Binding-site contacts:
Ligand atom C4 contacts residue THR160 of chain 4.A at 3.6 Å.
Ligand atom C6 contacts residue THR160 of chain 4.A at 3.7 Å.
Ligand atom N2 contacts residue ASN154 of chain 4.A at 3.0 Å (h-bond).
Ligand atom O7 contacts residue THR160 of chain 4.A at 2.5 Å.
Ligand atom O5 contacts residue THR160 of chain 4.A at 3.2 Å.
Ligand atom O7 contacts residue ASP161 of chain 4.A at 3.7 Å.
Ligand atom C4 contacts residue ASN154 of chain 4.A at 4.3 Å.
Ligand atom C2 contacts residue ASN154 of chain 4.A at 2.5 Å.
Ligand atom C6 contacts residue HIS158 of chain 4.A at 4.0 Å.
Ligand atom C5 contacts residue ASN154 of chain 4.A at 3.8 Å.
Ligand atom O5 contacts residue HIS158 of chain 4.A at 3.8 Å.
Ligand atom C3 contacts residue THR160 of chain 4.A at 3.9 Å.
Ligand atom C1 contacts residue ASN154 of chain 4.A at 1.6 Å.
Ligand atom C8 contacts residue VAL153 of chain 4.A at 4.4 Å (hydrophobic).
Ligand atom O6 contacts residue HIS158 of chain 4.A at 3.4 Å (h-bond).
Ligand atom C5 contacts residue THR160 of chain 4.A at 3.7 Å.
Ligand atom N2 contacts residue THR160 of chain 4.A at 3.5 Å.
Ligand atom C7 contacts residue ASN154 of chain 4.A at 3.0 Å.
Ligand atom C8 contacts residue ASN154 of chain 4.A at 4.1 Å.
Ligand atom C1 contacts residue THR160 of chain 4.A at 3.0 Å.
Ligand atom C7 contacts residue THR160 of chain 4.A at 3.4 Å.
Ligand atom C2 contacts residue THR160 of chain 4.A at 2.7 Å.
Ligand atom C8 contacts residue ILE152 of chain 4.A at 4.3 Å (hydrophobic).
Ligand atom O5 contacts residue ASN154 of chain 4.A at 2.4 Å (h-bond).
Ligand atom O3 contacts residue THR160 of chain 4.A at 4.3 Å.
Ligand atom C3 contacts residue ASN154 of chain 4.A at 3.9 Å.
Ligand atom O7 contacts residue ASN154 of chain 4.A at 2.7 Å (h-bond).

A protein and the small-molecule ligand that binds it are described below.
Small molecule (SMILES): CC(=O)N[C@@H]1[C@@H](O)[C@H](O)[C@@H](CO)O[C@H]1O

Sequence of chain 4.A:
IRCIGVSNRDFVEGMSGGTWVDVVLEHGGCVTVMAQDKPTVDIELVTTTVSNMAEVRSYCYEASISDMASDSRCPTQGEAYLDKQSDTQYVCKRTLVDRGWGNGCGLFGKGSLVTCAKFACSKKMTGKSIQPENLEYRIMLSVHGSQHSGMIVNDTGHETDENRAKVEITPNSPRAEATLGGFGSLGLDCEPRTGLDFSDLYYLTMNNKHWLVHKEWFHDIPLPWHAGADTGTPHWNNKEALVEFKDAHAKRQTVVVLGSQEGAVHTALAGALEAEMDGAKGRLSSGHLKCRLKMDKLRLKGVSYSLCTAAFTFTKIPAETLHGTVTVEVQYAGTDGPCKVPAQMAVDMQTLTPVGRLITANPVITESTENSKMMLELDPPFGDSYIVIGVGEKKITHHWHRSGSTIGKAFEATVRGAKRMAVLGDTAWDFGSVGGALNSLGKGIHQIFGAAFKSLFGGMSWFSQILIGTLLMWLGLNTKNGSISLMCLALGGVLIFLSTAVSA